Binding-site contacts:
Ligand atom C4 contacts residue DOR1 of chain 2.E at 1.3 Å.
Ligand atom N3 contacts residue ASP233 of chain 2.A at 2.7 Å (salt-bridge).
Ligand atom O61 contacts residue HIS20 of chain 2.A at 3.0 Å (h-bond).
Ligand atom C4 contacts residue ZN1 of chain 2.C at 2.6 Å.
Ligand atom O62 contacts residue PRO249 of chain 2.A at 3.1 Å (h-bond).
Ligand atom O5 contacts residue DOR1 of chain 2.E at 2.4 Å.
Ligand atom O5 contacts residue ASP233 of chain 2.A at 3.0 Å (salt-bridge).
Ligand atom O4 contacts residue ZN1 of chain 2.C at 2.1 Å.
Ligand atom O62 contacts residue HIS237 of chain 2.A at 3.1 Å (h-bond).
Ligand atom C5 contacts residue DOR1 of chain 2.E at 0.3 Å.
Ligand atom O61 contacts residue DOR1 of chain 2.E at 0.5 Å (h-bond).
Ligand atom C6 contacts residue DOR1 of chain 2.E at 0.4 Å.
Ligand atom O2 contacts residue GLY250 of chain 2.A at 3.2 Å (h-bond).
Ligand atom O4 contacts residue KCX103 of chain 2.A at 3.4 Å (h-bond).
Ligand atom N1 contacts residue PRO249 of chain 2.A at 3.1 Å (h-bond).
Ligand atom O4 contacts residue THR109 of chain 2.A at 2.8 Å (h-bond).
Ligand atom O61 contacts residue ARG22 of chain 2.A at 2.9 Å (salt-bridge).
Ligand atom O2 contacts residue DOR1 of chain 2.E at 0.6 Å (h-bond).
Ligand atom N1 contacts residue DOR1 of chain 2.E at 0.8 Å (h-bond).
Ligand atom O62 contacts residue ALA235 of chain 2.A at 3.5 Å.
Ligand atom O5 contacts residue KCX103 of chain 2.A at 2.9 Å (h-bond).
Ligand atom O2 contacts residue PRO249 of chain 2.A at 3.1 Å.
Ligand atom O62 contacts residue DOR1 of chain 2.E at 0.3 Å (h-bond).
Ligand atom C4 contacts residue KCX103 of chain 2.A at 3.3 Å.
Ligand atom O5 contacts residue ZN1 of chain 2.B at 1.9 Å.
Ligand atom O4 contacts residue HIS137 of chain 2.A at 2.8 Å (h-bond).
Ligand atom N3 contacts residue DOR1 of chain 2.E at 1.4 Å.
Ligand atom C2 contacts residue DOR1 of chain 2.E at 0.2 Å.
Ligand atom O62 contacts residue ARG22 of chain 2.A at 2.8 Å (salt-bridge).
Ligand atom O5 contacts residue ZN1 of chain 2.C at 2.4 Å.
Ligand atom O4 contacts residue DOR1 of chain 2.E at 0.8 Å (h-bond).
Ligand atom C4 contacts residue ZN1 of chain 2.B at 3.0 Å.
Ligand atom O5 contacts residue HIS20 of chain 2.A at 3.4 Å (h-bond).
Ligand atom C4 contacts residue THR109 of chain 2.A at 3.5 Å.
Ligand atom N3 contacts residue ARG208 of chain 2.A at 2.6 Å (salt-bridge).
Ligand atom C61 contacts residue DOR1 of chain 2.E at 0.3 Å.
Ligand atom O2 contacts residue ARG208 of chain 2.A at 2.8 Å (salt-bridge).
Ligand atom O62 contacts residue PHE110 of chain 2.A at 3.5 Å.
Ligand atom C5 contacts residue THR109 of chain 2.A at 3.4 Å.
Ligand atom O61 contacts residue ASN52 of chain 2.A at 3.0 Å (h-bond).

Sequence of chain 2.A:
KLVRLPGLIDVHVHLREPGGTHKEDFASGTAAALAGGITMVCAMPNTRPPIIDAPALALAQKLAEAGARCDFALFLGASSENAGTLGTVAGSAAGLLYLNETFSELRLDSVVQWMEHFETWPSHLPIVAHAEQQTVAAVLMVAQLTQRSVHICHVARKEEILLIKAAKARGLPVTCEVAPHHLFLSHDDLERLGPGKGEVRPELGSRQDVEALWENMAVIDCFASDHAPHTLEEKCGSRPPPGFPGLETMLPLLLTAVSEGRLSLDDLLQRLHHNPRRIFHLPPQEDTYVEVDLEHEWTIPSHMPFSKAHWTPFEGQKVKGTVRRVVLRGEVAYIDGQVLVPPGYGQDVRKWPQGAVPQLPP

This small molecule binds to this protein.
Small molecule (SMILES): NC(=O)N[C@@H](CC(=O)O)C(=O)O